Binding-site contacts:
Ligand atom C3 contacts residue ASN69 of chain 2.A at 3.8 Å.
Ligand atom O4 contacts residue PHE161 of chain 2.A at 3.8 Å.
Ligand atom C4 contacts residue PHE161 of chain 2.A at 4.1 Å (hydrophobic).
Ligand atom C6 contacts residue THR163 of chain 2.A at 3.9 Å.
Ligand atom C8 contacts residue LEU25 of chain 2.A at 3.7 Å (hydrophobic).
Ligand atom O4 contacts residue THR163 of chain 2.A at 3.9 Å.
Ligand atom C8 contacts residue PHE161 of chain 2.A at 4.4 Å (hydrophobic).
Ligand atom C8 contacts residue GLY30 of chain 2.A at 3.4 Å.
Ligand atom O6 contacts residue THR163 of chain 2.A at 3.7 Å.
Ligand atom O7 contacts residue ASN69 of chain 2.A at 4.1 Å.
Ligand atom C3 contacts residue PHE161 of chain 2.A at 4.0 Å (hydrophobic).
Ligand atom C6 contacts residue LEU25 of chain 2.A at 4.2 Å (hydrophobic).
Ligand atom C2 contacts residue ASN69 of chain 2.A at 2.4 Å.
Ligand atom O7 contacts residue THR163 of chain 2.A at 4.3 Å.
Ligand atom O7 contacts residue PHE161 of chain 2.A at 3.5 Å.
Ligand atom C7 contacts residue GLY30 of chain 2.A at 4.3 Å.
Ligand atom C8 contacts residue THR163 of chain 2.A at 4.0 Å.
Ligand atom C6 contacts residue LEU72 of chain 2.A at 4.2 Å (hydrophobic).
Ligand atom O7 contacts residue SER71 of chain 2.A at 3.4 Å.
Ligand atom C5 contacts residue PHE161 of chain 2.A at 3.9 Å (hydrophobic).
Ligand atom N2 contacts residue ASN69 of chain 2.A at 2.8 Å (h-bond).
Ligand atom C5 contacts residue ASN69 of chain 2.A at 3.6 Å.
Ligand atom C2 contacts residue THR163 of chain 2.A at 4.0 Å.
Ligand atom O5 contacts residue ASN69 of chain 2.A at 2.4 Å (h-bond).
Ligand atom C1 contacts residue THR163 of chain 2.A at 4.0 Å.
Ligand atom O3 contacts residue THR163 of chain 2.A at 4.0 Å.
Ligand atom C7 contacts residue SER71 of chain 2.A at 4.2 Å.
Ligand atom C7 contacts residue ASN69 of chain 2.A at 3.8 Å.
Ligand atom O6 contacts residue LEU25 of chain 2.A at 4.2 Å.
Ligand atom C7 contacts residue PHE161 of chain 2.A at 4.0 Å (hydrophobic).
Ligand atom C5 contacts residue THR163 of chain 2.A at 4.2 Å.
Ligand atom C8 contacts residue SER71 of chain 2.A at 4.5 Å.
Ligand atom C1 contacts residue ASN69 of chain 2.A at 1.4 Å.
Ligand atom O5 contacts residue THR163 of chain 2.A at 3.4 Å (h-bond).
Ligand atom C4 contacts residue ASN69 of chain 2.A at 4.2 Å.
Ligand atom C8 contacts residue LEU32 of chain 2.A at 4.3 Å (hydrophobic).

The small molecule below binds the protein below.
Small molecule (SMILES): CC(=O)N[C@H]1[C@H](O[C@H]2[C@H](O)[C@@H](NC(C)=O)CO[C@@H]2CO)O[C@H](CO)[C@@H](O[C@@H]2O[C@H](CO)[C@@H](O)[C@H](O)[C@@H]2O)[C@@H]1O

Sequence of chain 2.A:
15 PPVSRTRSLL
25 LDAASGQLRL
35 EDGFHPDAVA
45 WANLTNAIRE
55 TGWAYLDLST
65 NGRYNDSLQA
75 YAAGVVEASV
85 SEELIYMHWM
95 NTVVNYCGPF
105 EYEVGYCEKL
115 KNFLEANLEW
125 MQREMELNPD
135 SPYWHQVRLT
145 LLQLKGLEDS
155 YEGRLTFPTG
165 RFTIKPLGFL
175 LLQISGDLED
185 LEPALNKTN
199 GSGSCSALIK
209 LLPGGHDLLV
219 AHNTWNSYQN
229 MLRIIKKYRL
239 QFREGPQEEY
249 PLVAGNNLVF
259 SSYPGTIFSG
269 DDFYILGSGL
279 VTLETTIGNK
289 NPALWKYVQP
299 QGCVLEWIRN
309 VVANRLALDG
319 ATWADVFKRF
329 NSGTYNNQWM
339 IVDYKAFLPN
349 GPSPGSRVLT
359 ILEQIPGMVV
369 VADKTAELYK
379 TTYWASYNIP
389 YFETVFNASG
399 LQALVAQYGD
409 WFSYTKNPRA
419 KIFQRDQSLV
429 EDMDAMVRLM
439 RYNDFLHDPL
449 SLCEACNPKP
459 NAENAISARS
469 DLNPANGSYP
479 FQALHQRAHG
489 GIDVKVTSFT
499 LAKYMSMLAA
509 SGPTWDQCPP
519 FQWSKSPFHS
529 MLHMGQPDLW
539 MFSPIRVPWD